Binding-site contacts:
Ligand atom O1A contacts residue ARG1150 of chain 1.A at 3.2 Å.
Ligand atom P5 contacts residue GLY994 of chain 1.A at 4.0 Å.
Ligand atom C1C contacts residue ARG1150 of chain 1.A at 3.8 Å.
Ligand atom O1 contacts residue LYS1152 of chain 1.A at 3.4 Å (salt-bridge).
Ligand atom C2A contacts residue ARG1150 of chain 1.A at 4.5 Å.
Ligand atom P3 contacts residue ALA1154 of chain 1.A at 3.4 Å.
Ligand atom P5 contacts residue LYS420 of chain 1.A at 3.7 Å.
Ligand atom C5B contacts residue LEU997 of chain 1.A at 4.0 Å (hydrophobic).
Ligand atom C3 contacts residue LYS1157 of chain 1.A at 4.3 Å.
Ligand atom O33 contacts residue ALA1154 of chain 1.A at 3.0 Å.
Ligand atom O13 contacts residue LYS1152 of chain 1.A at 3.2 Å (salt-bridge).
Ligand atom C4 contacts residue LYS1157 of chain 1.A at 3.6 Å.
Ligand atom O4 contacts residue LYS1157 of chain 1.A at 3.7 Å.
Ligand atom O52 contacts residue PRO993 of chain 1.A at 4.3 Å.
Ligand atom O11 contacts residue LYS1152 of chain 1.A at 3.8 Å.
Ligand atom P3 contacts residue LYS1160 of chain 1.A at 3.4 Å.
Ligand atom C1A contacts residue ARG1150 of chain 1.A at 3.4 Å.
Ligand atom C2C contacts residue ARG1150 of chain 1.A at 3.9 Å.
Ligand atom O3 contacts residue LYS1157 of chain 1.A at 3.8 Å.
Ligand atom C1C contacts residue LYS1152 of chain 1.A at 3.5 Å.
Ligand atom O13 contacts residue ARG1150 of chain 1.A at 4.0 Å.
Ligand atom O51 contacts residue GLY994 of chain 1.A at 3.6 Å.
Ligand atom O2C contacts residue ARG1150 of chain 1.A at 3.0 Å (salt-bridge).
Ligand atom C1B contacts residue HIS424 of chain 1.A at 4.0 Å.
Ligand atom O32 contacts residue LYS1157 of chain 1.A at 4.0 Å.
Ligand atom O3 contacts residue ALA1154 of chain 1.A at 3.9 Å.
Ligand atom C3B contacts residue HIS424 of chain 1.A at 3.8 Å.
Ligand atom O31 contacts residue ALA1154 of chain 1.A at 2.8 Å.
Ligand atom O3 contacts residue LYS1160 of chain 1.A at 4.2 Å.
Ligand atom O31 contacts residue LYS1160 of chain 1.A at 2.7 Å (salt-bridge).
Ligand atom P1 contacts residue LYS1152 of chain 1.A at 3.8 Å.
Ligand atom O1B contacts residue HIS424 of chain 1.A at 3.0 Å (h-bond).
Ligand atom O32 contacts residue LYS1160 of chain 1.A at 3.1 Å (salt-bridge).
Ligand atom O5 contacts residue LYS420 of chain 1.A at 3.7 Å.
Ligand atom O51 contacts residue ALA995 of chain 1.A at 3.9 Å.
Ligand atom O51 contacts residue LYS420 of chain 1.A at 3.0 Å (salt-bridge).
Ligand atom C2 contacts residue LYS1152 of chain 1.A at 3.8 Å.
Ligand atom O52 contacts residue GLY994 of chain 1.A at 3.0 Å.
Ligand atom O52 contacts residue LYS420 of chain 1.A at 3.8 Å.
Ligand atom C1 contacts residue LYS1152 of chain 1.A at 3.5 Å.

Sequence of chain 1.A:
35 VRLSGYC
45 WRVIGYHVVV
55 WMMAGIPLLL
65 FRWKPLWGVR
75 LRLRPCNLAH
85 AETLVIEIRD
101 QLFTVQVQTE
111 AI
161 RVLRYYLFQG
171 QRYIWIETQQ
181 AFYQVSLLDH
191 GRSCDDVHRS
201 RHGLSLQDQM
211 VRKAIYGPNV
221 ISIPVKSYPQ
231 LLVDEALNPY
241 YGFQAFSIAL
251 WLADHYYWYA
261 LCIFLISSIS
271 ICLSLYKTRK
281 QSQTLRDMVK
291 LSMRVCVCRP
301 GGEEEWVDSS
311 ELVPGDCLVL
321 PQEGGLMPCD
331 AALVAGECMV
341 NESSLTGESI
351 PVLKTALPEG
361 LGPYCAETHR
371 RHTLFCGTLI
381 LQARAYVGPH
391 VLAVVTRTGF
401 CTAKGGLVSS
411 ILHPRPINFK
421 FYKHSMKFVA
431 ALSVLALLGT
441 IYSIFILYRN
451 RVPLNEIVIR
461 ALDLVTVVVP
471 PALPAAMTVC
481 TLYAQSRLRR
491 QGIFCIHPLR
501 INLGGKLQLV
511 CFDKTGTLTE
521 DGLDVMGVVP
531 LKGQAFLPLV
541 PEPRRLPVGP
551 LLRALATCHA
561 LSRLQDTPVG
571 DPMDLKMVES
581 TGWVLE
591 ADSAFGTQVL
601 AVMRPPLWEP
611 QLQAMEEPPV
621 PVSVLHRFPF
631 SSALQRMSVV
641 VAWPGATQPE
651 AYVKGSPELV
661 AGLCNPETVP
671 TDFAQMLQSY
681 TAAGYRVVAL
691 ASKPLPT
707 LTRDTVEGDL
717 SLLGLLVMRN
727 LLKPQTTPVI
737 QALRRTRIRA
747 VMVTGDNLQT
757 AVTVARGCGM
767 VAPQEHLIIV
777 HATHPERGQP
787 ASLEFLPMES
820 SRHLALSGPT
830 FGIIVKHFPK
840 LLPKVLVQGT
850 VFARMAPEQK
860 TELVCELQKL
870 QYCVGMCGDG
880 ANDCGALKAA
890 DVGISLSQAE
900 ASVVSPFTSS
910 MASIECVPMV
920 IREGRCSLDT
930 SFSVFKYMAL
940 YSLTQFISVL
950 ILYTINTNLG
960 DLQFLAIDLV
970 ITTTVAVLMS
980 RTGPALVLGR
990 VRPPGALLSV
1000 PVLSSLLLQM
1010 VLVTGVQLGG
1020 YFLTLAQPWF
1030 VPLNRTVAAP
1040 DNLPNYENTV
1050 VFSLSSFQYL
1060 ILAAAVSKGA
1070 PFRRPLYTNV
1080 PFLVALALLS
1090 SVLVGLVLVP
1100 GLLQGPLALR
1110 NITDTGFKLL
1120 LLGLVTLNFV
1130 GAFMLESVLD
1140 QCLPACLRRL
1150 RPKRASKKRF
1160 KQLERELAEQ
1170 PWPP

The protein below binds the small molecule below.
Small molecule (SMILES): CCCCCCCC(=O)OC[C@H](COP(=O)(O)OC1[C@H](O)[C@H](OP(=O)(O)O)C(O)[C@H](OP(=O)(O)O)[C@H]1O)OC(=O)CCCCCCC